Binding-site contacts:
Ligand atom C4 contacts residue ASN77 of chain 31.F at 4.2 Å.
Ligand atom C1 contacts residue NAG1 of chain 31.L at 3.4 Å.
Ligand atom O5 contacts residue NAG1 of chain 31.L at 4.2 Å.
Ligand atom O5 contacts residue ASN77 of chain 31.F at 2.4 Å (h-bond).
Ligand atom C8 contacts residue ASN77 of chain 31.F at 4.1 Å.
Ligand atom O6 contacts residue THR94 of chain 31.F at 4.0 Å.
Ligand atom C5 contacts residue ASN77 of chain 31.F at 3.7 Å.
Ligand atom N2 contacts residue NAG1 of chain 31.L at 4.2 Å.
Ligand atom C1 contacts residue ASN77 of chain 31.F at 1.5 Å.
Ligand atom C2 contacts residue ASN77 of chain 31.F at 2.3 Å.
Ligand atom C7 contacts residue ASN77 of chain 31.F at 2.7 Å.
Ligand atom C6 contacts residue THR94 of chain 31.F at 4.0 Å.
Ligand atom C2 contacts residue NAG1 of chain 31.L at 4.3 Å.
Ligand atom N2 contacts residue ASN77 of chain 31.F at 2.8 Å (h-bond).
Ligand atom C3 contacts residue ASN77 of chain 31.F at 3.7 Å.
Ligand atom O5 contacts residue THR94 of chain 31.F at 3.8 Å.
Ligand atom O7 contacts residue ASN77 of chain 31.F at 2.3 Å (h-bond).
Ligand atom C5 contacts residue NAG1 of chain 31.L at 4.5 Å.
Ligand atom C8 contacts residue NAG1 of chain 31.L at 4.3 Å.
Ligand atom C7 contacts residue NAG1 of chain 31.L at 4.3 Å.

Sequence of chain 31.F:
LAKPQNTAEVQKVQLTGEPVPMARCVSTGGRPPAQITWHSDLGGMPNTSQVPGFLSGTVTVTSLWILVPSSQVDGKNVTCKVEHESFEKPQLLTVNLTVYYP

This protein binds this small molecule.
Small molecule (SMILES): CC(=O)N[C@H]1[C@H](O[C@H]2[C@H](O)[C@@H](NC(C)=O)CO[C@@H]2CO)O[C@H](CO)[C@@H](O)[C@@H]1O